Binding-site contacts:
Ligand atom C contacts residue GLU19 of chain 1.A at 3.5 Å.
Ligand atom CB contacts residue GLU187 of chain 1.A at 3.2 Å.
Ligand atom N contacts residue GLU19 of chain 1.A at 2.5 Å (salt-bridge).
Ligand atom CA contacts residue GLU19 of chain 1.A at 3.7 Å.
Ligand atom O contacts residue ASN231 of chain 1.A at 3.0 Å (h-bond).
Ligand atom CA contacts residue LEU234 of chain 1.A at 3.7 Å (hydrophobic).
Ligand atom CB contacts residue TRP235 of chain 1.A at 3.4 Å (hydrophobic).
Ligand atom N contacts residue LEU179 of chain 1.A at 3.6 Å.
Ligand atom C contacts residue ASN55 of chain 1.A at 3.5 Å.
Ligand atom CA contacts residue ASN231 of chain 1.A at 3.6 Å.
Ligand atom O contacts residue GLU19 of chain 1.A at 3.4 Å (salt-bridge).
Ligand atom N contacts residue LEU234 of chain 1.A at 3.2 Å.
Ligand atom O3P contacts residue ARG134 of chain 1.A at 2.8 Å (salt-bridge).
Ligand atom CB contacts residue ASN180 of chain 1.A at 3.3 Å.
Ligand atom C contacts residue ASN180 of chain 1.A at 3.6 Å.
Ligand atom CG1 contacts residue LEU179 of chain 1.A at 3.6 Å (hydrophobic).
Ligand atom P contacts residue ARG61 of chain 1.A at 3.7 Å.
Ligand atom O1P contacts residue ARG61 of chain 1.A at 2.9 Å (salt-bridge).
Ligand atom O2P contacts residue ARG134 of chain 1.A at 2.8 Å (salt-bridge).
Ligand atom CG1 contacts residue GLY176 of chain 1.A at 3.7 Å.
Ligand atom C contacts residue GLU19 of chain 1.A at 3.5 Å.
Ligand atom CB contacts residue ASN55 of chain 1.A at 3.5 Å.
Ligand atom O contacts residue VAL51 of chain 1.A at 3.7 Å.
Ligand atom CA contacts residue GLU19 of chain 1.A at 3.2 Å.
Ligand atom P contacts residue ARG134 of chain 1.A at 3.7 Å.
Ligand atom CA contacts residue ASN55 of chain 1.A at 3.3 Å.
Ligand atom CG2 contacts residue UON1 of chain 1.C at 3.5 Å.
Ligand atom C contacts residue ASN231 of chain 1.A at 3.7 Å.
Ligand atom N contacts residue ASN180 of chain 1.A at 2.9 Å (h-bond).
Ligand atom O contacts residue GLU187 of chain 1.A at 3.1 Å (salt-bridge).
Ligand atom O contacts residue ASN55 of chain 1.A at 3.0 Å (h-bond).
Ligand atom CD contacts residue LEU227 of chain 1.A at 3.6 Å (hydrophobic).
Ligand atom O contacts residue LYS54 of chain 1.A at 3.7 Å.
Ligand atom O3P contacts residue TYR135 of chain 1.A at 2.5 Å (h-bond).
Ligand atom O contacts residue VAL183 of chain 1.A at 3.7 Å.
Ligand atom O2P contacts residue ARG61 of chain 1.A at 2.9 Å (salt-bridge).
Ligand atom C contacts residue VAL51 of chain 1.A at 3.6 Å (hydrophobic).
Ligand atom O contacts residue VAL51 of chain 1.A at 3.5 Å.
Ligand atom CA contacts residue ASN180 of chain 1.A at 3.4 Å.
Ligand atom N contacts residue ASN231 of chain 1.A at 2.9 Å (h-bond).

Sequence of chain 1.A:
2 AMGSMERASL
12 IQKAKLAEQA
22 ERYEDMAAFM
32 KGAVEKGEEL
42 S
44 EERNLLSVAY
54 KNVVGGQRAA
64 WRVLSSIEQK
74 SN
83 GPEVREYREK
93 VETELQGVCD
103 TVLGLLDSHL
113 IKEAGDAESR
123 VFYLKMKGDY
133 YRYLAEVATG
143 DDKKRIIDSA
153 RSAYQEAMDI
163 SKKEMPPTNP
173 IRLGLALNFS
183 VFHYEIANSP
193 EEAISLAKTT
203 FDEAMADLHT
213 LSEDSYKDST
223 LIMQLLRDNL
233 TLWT

The protein below binds the small molecule below.
Small molecule (SMILES): CC[C@H](C)[C@H](NC(=O)[C@H](COP(=O)(O)O)NC(=O)CNC(=O)[C@H](C)N)C(=O)N1CCC[C@H]1C(=O)NCC(=O)N[C@@H](C)C(=O)N[C@@H](C)C(=O)N[C@H](C=O)CO